The small molecule below binds the protein below.
Small molecule (SMILES): CC(=O)N[C@@H]1[C@@H](O)[C@H](O)[C@@H](CO)O[C@H]1O

Sequence of chain 3.E:
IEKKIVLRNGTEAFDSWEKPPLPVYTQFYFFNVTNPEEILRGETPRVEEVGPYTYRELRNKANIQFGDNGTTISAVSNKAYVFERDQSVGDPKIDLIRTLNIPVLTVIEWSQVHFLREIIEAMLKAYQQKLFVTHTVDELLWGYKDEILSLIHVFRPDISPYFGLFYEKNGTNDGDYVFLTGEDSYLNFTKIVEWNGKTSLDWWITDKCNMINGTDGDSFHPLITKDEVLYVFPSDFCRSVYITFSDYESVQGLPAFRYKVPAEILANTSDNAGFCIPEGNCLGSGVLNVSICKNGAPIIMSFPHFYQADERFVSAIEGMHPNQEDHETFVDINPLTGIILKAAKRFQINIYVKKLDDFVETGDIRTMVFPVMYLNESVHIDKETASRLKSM

Binding-site contacts:
Ligand atom N2 contacts residue ASN200 of chain 3.E at 3.3 Å (h-bond).
Ligand atom C7 contacts residue ASN200 of chain 3.E at 3.6 Å.
Ligand atom C4 contacts residue ASN200 of chain 3.E at 3.8 Å.
Ligand atom O5 contacts residue ASN200 of chain 3.E at 2.5 Å (h-bond).
Ligand atom O5 contacts residue SER197 of chain 3.E at 4.0 Å.
Ligand atom O6 contacts residue ASN200 of chain 3.E at 3.0 Å (h-bond).
Ligand atom C2 contacts residue LEU192 of chain 3.E at 4.3 Å (hydrophobic).
Ligand atom C6 contacts residue SER197 of chain 3.E at 4.3 Å.
Ligand atom C7 contacts residue LEU192 of chain 3.E at 3.8 Å (hydrophobic).
Ligand atom C6 contacts residue ASN200 of chain 3.E at 3.3 Å.
Ligand atom C8 contacts residue LEU192 of chain 3.E at 3.7 Å (hydrophobic).
Ligand atom C3 contacts residue ASN200 of chain 3.E at 3.7 Å.
Ligand atom C5 contacts residue SER197 of chain 3.E at 4.2 Å.
Ligand atom C1 contacts residue ASN200 of chain 3.E at 1.4 Å.
Ligand atom O7 contacts residue ASN200 of chain 3.E at 3.3 Å (h-bond).
Ligand atom C2 contacts residue ASN200 of chain 3.E at 2.5 Å.
Ligand atom O7 contacts residue LYS203 of chain 3.E at 4.0 Å.
Ligand atom C5 contacts residue ASN200 of chain 3.E at 3.3 Å.
Ligand atom C1 contacts residue LEU192 of chain 3.E at 3.9 Å (hydrophobic).
Ligand atom C6 contacts residue LEU199 of chain 3.E at 4.1 Å (hydrophobic).
Ligand atom C8 contacts residue VAL205 of chain 3.E at 3.7 Å (hydrophobic).
Ligand atom N2 contacts residue LEU192 of chain 3.E at 3.5 Å.